This small molecule binds to this protein.
Small molecule (SMILES): CC(=O)N(C)[C@H](C(=O)N1C[C@H](C)C[C@H]1C(=O)N(C)[C@@H]1C(=O)N[C@@H](CC(C)C)C(=O)N2C[C@H](C)C[C@H]2C(=O)N[C@@H](CC(C)C)C(=O)N(C)[C@@H](C(C)C)C(=O)N2CCC[C@H]2C(=O)N(C)[C@H](CC(C)C)C(=O)NCC(=O)O[C@@H]1C)C(C)C

Sequence of chain 1.B:
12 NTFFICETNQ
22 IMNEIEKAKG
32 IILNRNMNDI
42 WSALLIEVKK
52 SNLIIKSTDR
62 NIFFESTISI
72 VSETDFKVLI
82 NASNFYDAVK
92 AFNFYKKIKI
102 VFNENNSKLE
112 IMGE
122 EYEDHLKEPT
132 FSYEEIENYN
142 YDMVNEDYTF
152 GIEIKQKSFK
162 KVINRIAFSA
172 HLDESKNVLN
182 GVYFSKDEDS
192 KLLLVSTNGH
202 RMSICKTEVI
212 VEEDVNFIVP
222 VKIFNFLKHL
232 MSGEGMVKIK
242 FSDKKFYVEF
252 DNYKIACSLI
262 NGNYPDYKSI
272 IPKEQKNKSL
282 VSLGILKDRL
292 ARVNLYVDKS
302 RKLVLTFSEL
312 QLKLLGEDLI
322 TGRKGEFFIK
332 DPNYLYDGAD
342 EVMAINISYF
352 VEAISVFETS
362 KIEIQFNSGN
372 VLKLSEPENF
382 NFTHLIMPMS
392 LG

Binding-site contacts:
Ligand atom CH3 contacts residue SER391 of chain 1.B at 3.5 Å.
Ligand atom CB contacts residue GLY200 of chain 1.B at 3.2 Å.
Ligand atom CD2 contacts residue MET388 of chain 1.B at 3.8 Å (hydrophobic).
Ligand atom C contacts residue SER391 of chain 1.B at 3.5 Å.
Ligand atom CN contacts residue ASP267 of chain 1.B at 3.6 Å.
Ligand atom O contacts residue MET388 of chain 1.B at 3.5 Å.
Ligand atom CE contacts residue PRO389 of chain 1.B at 3.6 Å (hydrophobic).
Ligand atom N contacts residue GLY200 of chain 1.B at 2.8 Å (h-bond).
Ligand atom O contacts residue HIS201 of chain 1.B at 3.1 Å (h-bond).
Ligand atom O contacts residue SER391 of chain 1.B at 2.8 Å (h-bond).
Ligand atom O contacts residue MET390 of chain 1.B at 3.8 Å.
Ligand atom CD contacts residue PRO389 of chain 1.B at 3.6 Å (hydrophobic).
Ligand atom CG contacts residue HIS201 of chain 1.B at 3.6 Å.
Ligand atom O contacts residue HIS201 of chain 1.B at 3.2 Å.
Ligand atom CA contacts residue GLY200 of chain 1.B at 3.4 Å.
Ligand atom CG contacts residue GLY200 of chain 1.B at 3.5 Å.
Ligand atom CG2 contacts residue HIS201 of chain 1.B at 3.5 Å.
Ligand atom CB contacts residue GLY200 of chain 1.B at 3.6 Å.
Ligand atom CD2 contacts residue ILE271 of chain 1.B at 3.8 Å (hydrophobic).
Ligand atom CD contacts residue SER391 of chain 1.B at 3.8 Å.
Ligand atom C contacts residue ILE271 of chain 1.B at 3.5 Å (hydrophobic).
Ligand atom CD1 contacts residue GLY200 of chain 1.B at 3.6 Å.
Ligand atom CD1 contacts residue HIS201 of chain 1.B at 3.5 Å.
Ligand atom O contacts residue ASP267 of chain 1.B at 3.4 Å (salt-bridge).
Ligand atom N contacts residue ILE271 of chain 1.B at 3.7 Å.
Ligand atom C contacts residue HIS201 of chain 1.B at 3.9 Å.
Ligand atom CD1 contacts residue ARG202 of chain 1.B at 3.6 Å.
Ligand atom O contacts residue ILE271 of chain 1.B at 3.4 Å.
Ligand atom O contacts residue MET388 of chain 1.B at 3.4 Å.
Ligand atom CN contacts residue SER270 of chain 1.B at 3.3 Å.
Ligand atom CA contacts residue GLY200 of chain 1.B at 3.8 Å.
Ligand atom CG contacts residue PRO389 of chain 1.B at 3.2 Å (hydrophobic).
Ligand atom CG2 contacts residue HIS201 of chain 1.B at 3.8 Å.
Ligand atom CD2 contacts residue HIS201 of chain 1.B at 3.7 Å.
Ligand atom CA contacts residue ILE271 of chain 1.B at 3.8 Å (hydrophobic).
Ligand atom O contacts residue GLY200 of chain 1.B at 3.7 Å.
Ligand atom C contacts residue MET388 of chain 1.B at 3.8 Å (hydrophobic).
Ligand atom C contacts residue GLY200 of chain 1.B at 3.6 Å.
Ligand atom CD1 contacts residue THR198 of chain 1.B at 3.6 Å.
Ligand atom CD2 contacts residue VAL372 of chain 1.B at 3.7 Å (hydrophobic).